The small molecule below binds the protein below.
Small molecule (SMILES): Cc1cn([C@H]2C[C@H](O[P](=O)(O)OC[C@H]3O[C@@H](n4ccc(N)nc4=O)C[C@@H]3O[P](=O)(O)OC[C@H]3O[C@@H](n4cnc5c(=O)nc(N)[nH]c54)C[C@@H]3O[P](=O)(O)OC[C@H]3O[C@@H](n4cnc5c(N)ncnc54)C[C@@H]3O[P](=O)(O)OC[C@H]3O[C@@H](n4cc(C)c(=O)[nH]c4=O)C[C@@H]3O[P](=O)(O)OC[C@H]3O[C@@H](n4cc(C)c(=O)[nH]c4=O)C[C@@H]3O[P](=O)(O)OC[C@H]3O[C@@H](n4ccc(N)nc4=O)C[C@@H]3O)[C@@H](COP(=O)=O)O2)c(=O)[nH]c1=O

Binding-site contacts:
Ligand atom C5' contacts residue GLU643 of chain 1.I at 3.3 Å.
Ligand atom C4' contacts residue LYS704 of chain 1.I at 3.8 Å.
Ligand atom O5' contacts residue LYS700 of chain 1.I at 3.6 Å (salt-bridge).
Ligand atom O3' contacts residue LYS704 of chain 1.I at 2.8 Å (salt-bridge).
Ligand atom OP2 contacts residue GLY675 of chain 1.I at 3.9 Å.
Ligand atom O4' contacts residue GLU643 of chain 1.I at 3.0 Å (salt-bridge).
Ligand atom OP1 contacts residue GLY675 of chain 1.I at 3.7 Å.
Ligand atom OP1 contacts residue LYS679 of chain 1.I at 2.6 Å (salt-bridge).
Ligand atom O2 contacts residue GLU643 of chain 1.I at 4.1 Å.
Ligand atom C4' contacts residue LYS679 of chain 1.I at 3.8 Å.
Ligand atom P contacts residue LYS700 of chain 1.I at 3.3 Å.
Ligand atom OP1 contacts residue ARG647 of chain 1.I at 4.0 Å.
Ligand atom C3' contacts residue LYS704 of chain 1.I at 3.8 Å.
Ligand atom O5' contacts residue LYS704 of chain 1.I at 4.0 Å.
Ligand atom O5' contacts residue LYS704 of chain 1.I at 3.8 Å.
Ligand atom C3' contacts residue LYS679 of chain 1.I at 4.0 Å.
Ligand atom O2 contacts residue ARG647 of chain 1.I at 3.5 Å (salt-bridge).
Ligand atom C4' contacts residue GLU643 of chain 1.I at 3.6 Å.
Ligand atom C6 contacts residue ARG647 of chain 1.I at 3.8 Å.
Ligand atom P contacts residue LYS679 of chain 1.I at 3.8 Å.
Ligand atom OP1 contacts residue LYS700 of chain 1.I at 2.3 Å (salt-bridge).
Ligand atom O3' contacts residue GLU643 of chain 1.I at 3.4 Å (salt-bridge).
Ligand atom P contacts residue ARG647 of chain 1.I at 4.1 Å.
Ligand atom OP2 contacts residue LYS700 of chain 1.I at 3.9 Å.
Ligand atom OP1 contacts residue LYS704 of chain 1.I at 3.2 Å.
Ligand atom O5' contacts residue ARG647 of chain 1.I at 3.4 Å (salt-bridge).
Ligand atom P contacts residue GLY675 of chain 1.I at 3.7 Å.
Ligand atom C4' contacts residue GLU643 of chain 1.I at 4.1 Å.
Ligand atom P contacts residue LYS704 of chain 1.I at 3.8 Å.
Ligand atom N3 contacts residue ARG647 of chain 1.I at 3.9 Å.
Ligand atom OP2 contacts residue LYS679 of chain 1.I at 3.9 Å.
Ligand atom O4' contacts residue ARG647 of chain 1.I at 2.7 Å (salt-bridge).
Ligand atom C3' contacts residue GLU643 of chain 1.I at 4.0 Å.
Ligand atom N1 contacts residue ARG647 of chain 1.I at 3.2 Å (salt-bridge).
Ligand atom C1' contacts residue GLU643 of chain 1.I at 3.4 Å.
Ligand atom O3' contacts residue LYS679 of chain 1.I at 3.2 Å.
Ligand atom C2 contacts residue ARG647 of chain 1.I at 3.3 Å.
Ligand atom C4' contacts residue ARG647 of chain 1.I at 3.8 Å.
Ligand atom C5' contacts residue LYS704 of chain 1.I at 3.8 Å.
Ligand atom C1' contacts residue ARG647 of chain 1.I at 3.4 Å.

Sequence of chain 1.I:
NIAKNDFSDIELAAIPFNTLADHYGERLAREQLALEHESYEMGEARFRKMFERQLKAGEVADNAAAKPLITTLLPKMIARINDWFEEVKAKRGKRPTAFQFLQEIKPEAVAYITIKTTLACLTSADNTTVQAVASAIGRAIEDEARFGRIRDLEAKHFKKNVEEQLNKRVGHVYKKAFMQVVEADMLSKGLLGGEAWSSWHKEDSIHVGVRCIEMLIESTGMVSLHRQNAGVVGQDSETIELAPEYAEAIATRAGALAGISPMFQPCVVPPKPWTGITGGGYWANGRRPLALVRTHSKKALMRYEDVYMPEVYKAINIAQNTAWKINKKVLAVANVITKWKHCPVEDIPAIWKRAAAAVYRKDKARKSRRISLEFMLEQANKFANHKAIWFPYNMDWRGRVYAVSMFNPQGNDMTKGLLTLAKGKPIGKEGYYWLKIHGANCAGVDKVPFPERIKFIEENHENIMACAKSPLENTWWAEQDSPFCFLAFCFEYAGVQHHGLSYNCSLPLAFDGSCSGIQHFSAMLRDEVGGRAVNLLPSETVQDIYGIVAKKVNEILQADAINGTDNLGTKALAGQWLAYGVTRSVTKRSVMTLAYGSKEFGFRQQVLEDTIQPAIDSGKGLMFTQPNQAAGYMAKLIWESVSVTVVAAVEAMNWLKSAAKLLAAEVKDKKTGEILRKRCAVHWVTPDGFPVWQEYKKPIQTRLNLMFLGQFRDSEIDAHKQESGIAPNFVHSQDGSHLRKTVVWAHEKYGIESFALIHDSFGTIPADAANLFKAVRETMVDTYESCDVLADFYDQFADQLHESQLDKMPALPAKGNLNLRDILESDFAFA